Binding-site contacts:
Ligand atom OXT contacts residue ARG95 of chain 1.A at 2.8 Å (salt-bridge).
Ligand atom CAK contacts residue PRO88 of chain 1.A at 3.5 Å (hydrophobic).
Ligand atom NAY contacts residue GLU190 of chain 1.A at 3.4 Å (salt-bridge).
Ligand atom CA contacts residue THR90 of chain 1.A at 3.8 Å.
Ligand atom CAW contacts residue GLU190 of chain 1.A at 3.4 Å.
Ligand atom N contacts residue THR90 of chain 1.A at 2.8 Å (h-bond).
Ligand atom N contacts residue TYR216 of chain 1.A at 3.6 Å.
Ligand atom OXT contacts residue TYR61 of chain 1.A at 3.4 Å.
Ligand atom CAU contacts residue GLU190 of chain 1.A at 3.4 Å.
Ligand atom OAD contacts residue GLU190 of chain 1.A at 3.3 Å.
Ligand atom CB contacts residue TYR61 of chain 1.A at 3.6 Å (hydrophobic).
Ligand atom CAK contacts residue TYR61 of chain 1.A at 3.0 Å (hydrophobic).
Ligand atom CAL contacts residue GLU190 of chain 1.A at 3.6 Å.
Ligand atom CAJ contacts residue SER193 of chain 1.A at 3.2 Å.
Ligand atom OAF contacts residue THR142 of chain 1.A at 2.9 Å.
Ligand atom C contacts residue TYR61 of chain 1.A at 3.7 Å (hydrophobic).
Ligand atom CAP contacts residue SER141 of chain 1.A at 3.7 Å.
Ligand atom SAN contacts residue TYR16 of chain 1.A at 3.5 Å.
Ligand atom O contacts residue TYR61 of chain 1.A at 3.8 Å.
Ligand atom CAP contacts residue THR142 of chain 1.A at 3.1 Å.
Ligand atom C contacts residue ARG95 of chain 1.A at 3.4 Å.
Ligand atom OAB contacts residue MET189 of chain 1.A at 3.8 Å.
Ligand atom OAD contacts residue SER193 of chain 1.A at 2.6 Å (h-bond).
Ligand atom O contacts residue PRO88 of chain 1.A at 3.5 Å (h-bond).
Ligand atom O contacts residue ARG95 of chain 1.A at 2.7 Å (salt-bridge).
Ligand atom OAB contacts residue THR142 of chain 1.A at 2.6 Å (h-bond).
Ligand atom SAN contacts residue GLU13 of chain 1.A at 3.7 Å.
Ligand atom CAT contacts residue SER193 of chain 1.A at 3.6 Å.
Ligand atom O contacts residue LEU89 of chain 1.A at 3.5 Å.
Ligand atom CAT contacts residue GLU190 of chain 1.A at 3.3 Å.
Ligand atom OAB contacts residue SER141 of chain 1.A at 3.4 Å (h-bond).
Ligand atom N contacts residue GLU190 of chain 1.A at 3.2 Å (salt-bridge).
Ligand atom OAB contacts residue GLU190 of chain 1.A at 3.6 Å (salt-bridge).
Ligand atom SAN contacts residue PRO88 of chain 1.A at 3.4 Å.
Ligand atom SAO contacts residue VAL137 of chain 1.A at 3.3 Å.
Ligand atom SAN contacts residue TYR61 of chain 1.A at 3.7 Å.
Ligand atom CAV contacts residue GLU190 of chain 1.A at 3.3 Å.
Ligand atom NAZ contacts residue GLU190 of chain 1.A at 3.4 Å (salt-bridge).
Ligand atom N contacts residue PRO88 of chain 1.A at 3.0 Å (h-bond).
Ligand atom O contacts residue THR90 of chain 1.A at 2.9 Å (h-bond).

Sequence of chain 1.A:
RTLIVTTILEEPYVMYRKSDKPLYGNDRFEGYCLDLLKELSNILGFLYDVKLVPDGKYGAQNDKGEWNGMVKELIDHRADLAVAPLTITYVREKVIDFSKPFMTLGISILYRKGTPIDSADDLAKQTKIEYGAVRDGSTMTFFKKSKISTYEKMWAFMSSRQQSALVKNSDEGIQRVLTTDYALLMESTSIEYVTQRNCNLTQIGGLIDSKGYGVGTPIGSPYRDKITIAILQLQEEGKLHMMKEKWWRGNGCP

A small-molecule ligand and the protein it binds are described below.
Small molecule (SMILES): N[C@@H](Cn1c(=O)n(Cc2ccsc2C(=O)O)c(=O)c2cscc21)C(=O)O